Sequence of chain 1.A:
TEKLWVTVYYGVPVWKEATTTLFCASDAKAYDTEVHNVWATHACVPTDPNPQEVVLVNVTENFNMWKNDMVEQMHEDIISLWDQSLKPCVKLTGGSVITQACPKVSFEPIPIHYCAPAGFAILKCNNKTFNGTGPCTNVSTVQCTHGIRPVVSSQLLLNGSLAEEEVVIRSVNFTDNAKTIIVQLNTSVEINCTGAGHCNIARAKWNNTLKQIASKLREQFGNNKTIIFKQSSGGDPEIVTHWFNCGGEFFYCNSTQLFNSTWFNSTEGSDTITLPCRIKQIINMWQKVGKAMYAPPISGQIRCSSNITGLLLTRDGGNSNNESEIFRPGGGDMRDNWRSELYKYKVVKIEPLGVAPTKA

Binding-site contacts:
Ligand atom C3 contacts residue ASN254 of chain 1.A at 3.6 Å.
Ligand atom C4 contacts residue GLN231 of chain 1.A at 4.5 Å.
Ligand atom O7 contacts residue ASN254 of chain 1.A at 4.0 Å.
Ligand atom C2 contacts residue ASN254 of chain 1.A at 2.2 Å.
Ligand atom O5 contacts residue ASN254 of chain 1.A at 2.4 Å (h-bond).
Ligand atom O7 contacts residue THR256 of chain 1.A at 4.0 Å.
Ligand atom C8 contacts residue ASN254 of chain 1.A at 3.4 Å.
Ligand atom C2 contacts residue THR256 of chain 1.A at 3.9 Å.
Ligand atom O7 contacts residue GLN257 of chain 1.A at 4.2 Å.
Ligand atom C8 contacts residue GLN257 of chain 1.A at 3.2 Å.
Ligand atom C1 contacts residue THR256 of chain 1.A at 4.2 Å.
Ligand atom N2 contacts residue ASN254 of chain 1.A at 2.7 Å (h-bond).
Ligand atom O7 contacts residue NAG1 of chain 1.P at 3.8 Å.
Ligand atom C6 contacts residue ASN254 of chain 1.A at 4.3 Å.
Ligand atom C8 contacts residue PRO285 of chain 1.A at 4.0 Å (hydrophobic).
Ligand atom C7 contacts residue ASN254 of chain 1.A at 3.2 Å.
Ligand atom O3 contacts residue THR256 of chain 1.A at 4.5 Å.
Ligand atom C3 contacts residue THR256 of chain 1.A at 4.4 Å.
Ligand atom C5 contacts residue ASN254 of chain 1.A at 3.7 Å.
Ligand atom O6 contacts residue ASN254 of chain 1.A at 3.9 Å.
Ligand atom O5 contacts residue THR256 of chain 1.A at 4.0 Å.
Ligand atom C4 contacts residue ASN254 of chain 1.A at 4.1 Å.
Ligand atom C4 contacts residue THR256 of chain 1.A at 4.1 Å.
Ligand atom C1 contacts residue ASN254 of chain 1.A at 1.4 Å.
Ligand atom C7 contacts residue GLN257 of chain 1.A at 4.5 Å.

A protein and the small-molecule ligand that binds it are described below.
Small molecule (SMILES): CC(=O)N[C@@H]1[C@@H](O)[C@H](O)[C@@H](CO)O[C@H]1O